The protein below binds the small molecule below.
Small molecule (SMILES): Nc1ncnc2c1ncn2[C@@H]1O[C@H](CO[P](=O)(O)O[P](=O)(O)O[V](=O)(O)O)[C@@H](O)[C@H]1O

Binding-site contacts:
Ligand atom O3G contacts residue SER192 of chain 1.A at 2.6 Å (h-bond).
Ligand atom O2B contacts residue GLY195 of chain 1.A at 3.1 Å (h-bond).
Ligand atom O3G contacts residue GLY193 of chain 1.A at 3.5 Å (h-bond).
Ligand atom O1B contacts residue THR197 of chain 1.A at 2.6 Å (h-bond).
Ligand atom VG contacts residue MG1 of chain 1.C at 3.2 Å.
Ligand atom O4' contacts residue PHE140 of chain 1.A at 3.3 Å.
Ligand atom N6 contacts residue TYR146 of chain 1.A at 3.0 Å (h-bond).
Ligand atom C2 contacts residue LYS141 of chain 1.A at 3.1 Å.
Ligand atom O1G contacts residue LYS196 of chain 1.A at 3.0 Å (salt-bridge).
Ligand atom O1A contacts residue GLY195 of chain 1.A at 3.2 Å.
Ligand atom O1A contacts residue GLU198 of chain 1.A at 2.7 Å (salt-bridge).
Ligand atom O2G contacts residue SER248 of chain 1.A at 2.5 Å (h-bond).
Ligand atom O4' contacts residue ASN138 of chain 1.A at 3.0 Å (h-bond).
Ligand atom N7 contacts residue GLU198 of chain 1.A at 3.5 Å.
Ligand atom C1' contacts residue ASN138 of chain 1.A at 3.5 Å.
Ligand atom O3B contacts residue MG1 of chain 1.C at 2.5 Å.
Ligand atom O1B contacts residue LYS196 of chain 1.A at 3.5 Å (salt-bridge).
Ligand atom N9 contacts residue ASN138 of chain 1.A at 3.0 Å (h-bond).
Ligand atom O2A contacts residue ASN244 of chain 1.A at 3.0 Å (h-bond).
Ligand atom N7 contacts residue ASN138 of chain 1.A at 3.5 Å (h-bond).
Ligand atom O3A contacts residue GLY193 of chain 1.A at 3.5 Å.
Ligand atom O2B contacts residue LYS196 of chain 1.A at 2.5 Å (salt-bridge).
Ligand atom O2A contacts residue ASN246 of chain 1.A at 3.5 Å (h-bond).
Ligand atom C8 contacts residue GLU198 of chain 1.A at 3.5 Å.
Ligand atom C8 contacts residue ASN138 of chain 1.A at 3.0 Å.
Ligand atom O3G contacts residue ASN244 of chain 1.A at 3.3 Å (h-bond).
Ligand atom O2G contacts residue SER247 of chain 1.A at 3.5 Å.
Ligand atom O2B contacts residue ALA194 of chain 1.A at 3.4 Å (h-bond).
Ligand atom O3G contacts residue SER247 of chain 1.A at 2.8 Å (h-bond).
Ligand atom O1A contacts residue THR197 of chain 1.A at 3.1 Å (h-bond).
Ligand atom C5' contacts residue ASN244 of chain 1.A at 3.2 Å.
Ligand atom C4 contacts residue ASN138 of chain 1.A at 3.5 Å.
Ligand atom O1B contacts residue MG1 of chain 1.C at 2.2 Å.
Ligand atom O1G contacts residue SER192 of chain 1.A at 3.4 Å.
Ligand atom PB contacts residue MG1 of chain 1.C at 3.1 Å.
Ligand atom O3A contacts residue ASN244 of chain 1.A at 3.3 Å (h-bond).
Ligand atom O3B contacts residue ASN244 of chain 1.A at 3.4 Å (h-bond).
Ligand atom O1G contacts residue GLY468 of chain 1.A at 2.6 Å (h-bond).
Ligand atom O3A contacts residue GLY195 of chain 1.A at 3.3 Å (h-bond).
Ligand atom O2G contacts residue MG1 of chain 1.C at 2.4 Å.

Sequence of chain 1.A:
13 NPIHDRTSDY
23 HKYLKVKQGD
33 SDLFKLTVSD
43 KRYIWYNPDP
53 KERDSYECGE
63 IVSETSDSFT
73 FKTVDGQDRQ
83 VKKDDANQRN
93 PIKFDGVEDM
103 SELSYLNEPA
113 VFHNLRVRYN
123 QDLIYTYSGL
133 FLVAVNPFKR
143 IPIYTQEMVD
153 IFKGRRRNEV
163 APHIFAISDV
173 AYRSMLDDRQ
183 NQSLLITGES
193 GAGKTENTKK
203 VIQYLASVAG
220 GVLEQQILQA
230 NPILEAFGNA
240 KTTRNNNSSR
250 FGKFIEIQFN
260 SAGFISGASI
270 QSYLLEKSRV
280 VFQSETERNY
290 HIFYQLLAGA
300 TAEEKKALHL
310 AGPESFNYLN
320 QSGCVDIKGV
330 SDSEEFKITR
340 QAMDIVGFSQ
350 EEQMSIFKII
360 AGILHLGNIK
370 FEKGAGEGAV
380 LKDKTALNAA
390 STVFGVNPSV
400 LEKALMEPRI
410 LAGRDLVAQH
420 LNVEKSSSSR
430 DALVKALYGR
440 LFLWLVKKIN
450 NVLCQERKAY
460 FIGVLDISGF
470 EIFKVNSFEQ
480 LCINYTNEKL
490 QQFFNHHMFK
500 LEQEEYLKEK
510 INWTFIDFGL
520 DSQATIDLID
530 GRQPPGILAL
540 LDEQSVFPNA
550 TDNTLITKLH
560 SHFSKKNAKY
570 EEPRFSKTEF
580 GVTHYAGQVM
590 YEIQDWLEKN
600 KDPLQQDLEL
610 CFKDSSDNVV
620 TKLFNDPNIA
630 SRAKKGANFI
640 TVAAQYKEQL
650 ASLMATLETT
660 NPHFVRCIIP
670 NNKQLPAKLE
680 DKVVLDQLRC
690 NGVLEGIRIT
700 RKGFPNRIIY